Sequence of chain 1.A:
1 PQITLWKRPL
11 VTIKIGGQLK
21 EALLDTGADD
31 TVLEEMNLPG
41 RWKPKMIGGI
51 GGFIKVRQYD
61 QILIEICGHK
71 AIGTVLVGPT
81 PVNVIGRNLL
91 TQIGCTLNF

Sequence of chain 1.B:
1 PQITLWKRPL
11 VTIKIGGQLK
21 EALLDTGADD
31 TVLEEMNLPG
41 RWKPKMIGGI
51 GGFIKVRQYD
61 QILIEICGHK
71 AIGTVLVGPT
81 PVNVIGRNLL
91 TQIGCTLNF

Binding-site contacts:
Ligand atom O44 contacts residue PRO81 of chain 1.A at 3.3 Å.
Ligand atom C47 contacts residue GLY49 of chain 1.B at 3.6 Å.
Ligand atom O14 contacts residue GLY27 of chain 1.B at 3.4 Å.
Ligand atom C33 contacts residue ILE50 of chain 1.B at 3.7 Å (hydrophobic).
Ligand atom O50 contacts residue ASP30 of chain 1.A at 2.7 Å (salt-bridge).
Ligand atom C30 contacts residue GLY27 of chain 1.B at 3.2 Å.
Ligand atom O27 contacts residue ASP29 of chain 1.B at 2.8 Å (salt-bridge).
Ligand atom C38 contacts residue GLY27 of chain 1.A at 3.6 Å.
Ligand atom O22 contacts residue ASP29 of chain 1.B at 3.4 Å (salt-bridge).
Ligand atom C06 contacts residue ASP30 of chain 1.A at 3.4 Å.
Ligand atom C41 contacts residue GLY48 of chain 1.B at 3.5 Å.
Ligand atom C02 contacts residue GLY48 of chain 1.A at 3.6 Å.
Ligand atom N16 contacts residue GLY27 of chain 1.B at 3.2 Å (h-bond).
Ligand atom O09 contacts residue ILE50 of chain 1.B at 3.5 Å.
Ligand atom O22 contacts residue ASP30 of chain 1.B at 3.2 Å (salt-bridge).
Ligand atom C23 contacts residue GLY48 of chain 1.B at 3.4 Å.
Ligand atom C12 contacts residue GLY27 of chain 1.A at 3.6 Å.
Ligand atom C13 contacts residue ASP25 of chain 1.B at 3.3 Å.
Ligand atom O22 contacts residue ALA28 of chain 1.B at 3.5 Å.
Ligand atom C45 contacts residue PHE53 of chain 1.B at 3.4 Å (hydrophobic).
Ligand atom O50 contacts residue ASP29 of chain 1.A at 3.4 Å.
Ligand atom C03 contacts residue GLY48 of chain 1.A at 3.0 Å.
Ligand atom C47 contacts residue PHE53 of chain 1.B at 3.3 Å (hydrophobic).
Ligand atom O14 contacts residue ASP25 of chain 1.A at 2.5 Å (salt-bridge).
Ligand atom C28 contacts residue GLY27 of chain 1.B at 3.7 Å.
Ligand atom C24 contacts residue ASP29 of chain 1.B at 3.6 Å.
Ligand atom C28 contacts residue ASP25 of chain 1.A at 3.1 Å.
Ligand atom O09 contacts residue GLY49 of chain 1.A at 3.2 Å.
Ligand atom C11 contacts residue GLY27 of chain 1.A at 3.2 Å.
Ligand atom C37 contacts residue GLY27 of chain 1.A at 3.5 Å.
Ligand atom O19 contacts residue ALA28 of chain 1.B at 3.5 Å.
Ligand atom C12 contacts residue ASP25 of chain 1.A at 3.1 Å.
Ligand atom C06 contacts residue ALA28 of chain 1.A at 3.6 Å (hydrophobic).
Ligand atom C25 contacts residue GLY48 of chain 1.B at 3.3 Å.
Ligand atom C33 contacts residue GLY49 of chain 1.B at 3.7 Å.
Ligand atom C41 contacts residue GLY49 of chain 1.B at 3.6 Å.
Ligand atom C13 contacts residue ASP25 of chain 1.A at 3.2 Å.
Ligand atom C05 contacts residue ALA28 of chain 1.A at 3.5 Å (hydrophobic).
Ligand atom C06 contacts residue VAL32 of chain 1.A at 3.3 Å (hydrophobic).
Ligand atom O14 contacts residue ASP25 of chain 1.B at 2.5 Å (salt-bridge).

A protein and the small-molecule ligand that binds it are described below.
Small molecule (SMILES): CCOP(=O)(COc1ccc(C[C@H](NC(=O)O[C@H]2CO[C@H]3OCC[C@H]32)[C@H](O)CN(C[C@@H](C)CC)S(=O)(=O)c2ccc(CO)cc2)cc1)OCC